Binding-site contacts:
Ligand atom C2 contacts residue SER211 of chain 1.B at 4.2 Å.
Ligand atom N2 contacts residue SER211 of chain 1.B at 3.2 Å (h-bond).
Ligand atom O7 contacts residue ASN195 of chain 1.B at 4.2 Å.
Ligand atom O7 contacts residue LYS194 of chain 1.B at 3.4 Å (salt-bridge).
Ligand atom C5 contacts residue ASN195 of chain 1.B at 3.7 Å.
Ligand atom N2 contacts residue ASN195 of chain 1.B at 2.9 Å (h-bond).
Ligand atom O5 contacts residue ASN195 of chain 1.B at 2.4 Å (h-bond).
Ligand atom C8 contacts residue LYS194 of chain 1.B at 4.3 Å.
Ligand atom C1 contacts residue ASN195 of chain 1.B at 1.4 Å.
Ligand atom O7 contacts residue SER211 of chain 1.B at 3.4 Å.
Ligand atom C7 contacts residue SER211 of chain 1.B at 3.6 Å.
Ligand atom C7 contacts residue LYS194 of chain 1.B at 3.8 Å.
Ligand atom C4 contacts residue ASN195 of chain 1.B at 4.2 Å.
Ligand atom C7 contacts residue ASN195 of chain 1.B at 3.3 Å.
Ligand atom C7 contacts residue THR212 of chain 1.B at 4.5 Å.
Ligand atom C3 contacts residue ASN195 of chain 1.B at 3.8 Å.
Ligand atom C8 contacts residue ASN195 of chain 1.B at 3.2 Å.
Ligand atom C2 contacts residue ASN195 of chain 1.B at 2.4 Å.
Ligand atom O7 contacts residue THR212 of chain 1.B at 3.3 Å.
Ligand atom C1 contacts residue SER211 of chain 1.B at 4.1 Å.

A protein and the small-molecule ligand that binds it are described below.
Small molecule (SMILES): CC(=O)N[C@@H]1[C@@H](O)[C@H](O)[C@@H](CO)O[C@H]1O

Sequence of chain 1.B:
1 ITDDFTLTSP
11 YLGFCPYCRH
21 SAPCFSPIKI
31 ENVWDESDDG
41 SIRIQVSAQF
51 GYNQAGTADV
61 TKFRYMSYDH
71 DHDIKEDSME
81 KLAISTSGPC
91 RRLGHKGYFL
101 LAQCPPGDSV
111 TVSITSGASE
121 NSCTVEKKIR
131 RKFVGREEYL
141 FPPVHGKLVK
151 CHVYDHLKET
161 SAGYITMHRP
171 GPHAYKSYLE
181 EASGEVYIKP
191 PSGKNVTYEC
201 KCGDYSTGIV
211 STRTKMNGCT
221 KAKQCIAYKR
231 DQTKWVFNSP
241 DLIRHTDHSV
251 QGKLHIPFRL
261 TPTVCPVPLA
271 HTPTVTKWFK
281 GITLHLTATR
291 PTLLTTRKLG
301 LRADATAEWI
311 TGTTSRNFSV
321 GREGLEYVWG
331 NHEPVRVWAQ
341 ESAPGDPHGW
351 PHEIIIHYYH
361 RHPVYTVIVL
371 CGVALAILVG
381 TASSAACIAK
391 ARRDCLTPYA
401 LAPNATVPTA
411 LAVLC